Binding-site contacts:
Ligand atom CL1 contacts residue PHE192 of chain 1.A at 3.8 Å.
Ligand atom O2 contacts residue GLU87 of chain 1.A at 4.4 Å.
Ligand atom N1 contacts residue CYS88 of chain 1.A at 3.4 Å (h-bond).
Ligand atom O2 contacts residue CYS88 of chain 1.A at 3.5 Å.
Ligand atom C9 contacts residue CYS88 of chain 1.A at 1.8 Å (hydrophobic).
Ligand atom C9 contacts residue GLU87 of chain 1.A at 3.9 Å.
Ligand atom C8 contacts residue CYS88 of chain 1.A at 2.8 Å (hydrophobic).

A small-molecule ligand and the protein it binds are described below.
Small molecule (SMILES): COc1ccc(NC(C)=O)cc1Cl

Sequence of chain 1.A:
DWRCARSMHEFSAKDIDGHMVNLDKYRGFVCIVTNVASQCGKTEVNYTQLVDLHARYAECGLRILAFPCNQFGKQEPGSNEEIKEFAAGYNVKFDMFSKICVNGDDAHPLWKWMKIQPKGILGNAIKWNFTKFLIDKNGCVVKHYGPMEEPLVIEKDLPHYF